Binding-site contacts:
Ligand atom N1 contacts residue VAL855 of chain 1.A at 3.4 Å (h-bond).
Ligand atom N1 contacts residue VAL854 of chain 1.A at 3.4 Å.
Ligand atom F contacts residue LYS806 of chain 1.A at 3.1 Å.
Ligand atom N contacts residue VAL854 of chain 1.A at 3.8 Å.
Ligand atom C11 contacts residue TYR840 of chain 1.A at 3.8 Å (hydrophobic).
Ligand atom C4 contacts residue VAL855 of chain 1.A at 3.5 Å (hydrophobic).
Ligand atom C11 contacts residue ILE852 of chain 1.A at 3.6 Å (hydrophobic).
Ligand atom O1 contacts residue GLN863 of chain 1.A at 2.8 Å (h-bond).
Ligand atom N2 contacts residue TRP784 of chain 1.A at 3.5 Å.
Ligand atom O contacts residue TRP784 of chain 1.A at 3.5 Å.
Ligand atom C2 contacts residue MET926 of chain 1.A at 3.4 Å (hydrophobic).
Ligand atom N4 contacts residue ILE852 of chain 1.A at 3.8 Å.
Ligand atom F contacts residue ILE852 of chain 1.A at 3.6 Å.
Ligand atom C12 contacts residue TYR840 of chain 1.A at 3.7 Å (hydrophobic).
Ligand atom N1 contacts residue SER858 of chain 1.A at 3.8 Å.
Ligand atom C contacts residue TYR840 of chain 1.A at 3.6 Å (hydrophobic).
Ligand atom N3 contacts residue HIS859 of chain 1.A at 3.4 Å.
Ligand atom N contacts residue VAL855 of chain 1.A at 3.1 Å (h-bond).
Ligand atom N3 contacts residue GLN863 of chain 1.A at 2.9 Å (h-bond).
Ligand atom C2 contacts residue VAL855 of chain 1.A at 3.7 Å (hydrophobic).
Ligand atom C3 contacts residue TRP784 of chain 1.A at 3.5 Å (hydrophobic).
Ligand atom C contacts residue VAL855 of chain 1.A at 3.8 Å (hydrophobic).
Ligand atom F1 contacts residue ILE804 of chain 1.A at 3.5 Å.
Ligand atom C1 contacts residue GLU853 of chain 1.A at 3.8 Å.
Ligand atom C8 contacts residue SER858 of chain 1.A at 3.8 Å.
Ligand atom C7 contacts residue TRP784 of chain 1.A at 3.8 Å (hydrophobic).
Ligand atom N contacts residue MET926 of chain 1.A at 3.4 Å.
Ligand atom C4 contacts residue SER858 of chain 1.A at 3.4 Å.
Ligand atom N3 contacts residue SER858 of chain 1.A at 2.6 Å (h-bond).
Ligand atom N2 contacts residue SER858 of chain 1.A at 3.6 Å.
Ligand atom F2 contacts residue PRO782 of chain 1.A at 3.8 Å.
Ligand atom C12 contacts residue ILE852 of chain 1.A at 3.7 Å (hydrophobic).
Ligand atom C1 contacts residue MET926 of chain 1.A at 3.5 Å (hydrophobic).
Ligand atom S contacts residue MET926 of chain 1.A at 3.6 Å.
Ligand atom C18 contacts residue LYS806 of chain 1.A at 3.8 Å.
Ligand atom C11 contacts residue ILE936 of chain 1.A at 3.8 Å (hydrophobic).
Ligand atom C contacts residue GLU853 of chain 1.A at 3.2 Å.
Ligand atom F2 contacts residue LYS806 of chain 1.A at 3.4 Å.
Ligand atom C9 contacts residue MET926 of chain 1.A at 3.6 Å (hydrophobic).
Ligand atom C8 contacts residue GLN863 of chain 1.A at 3.6 Å.

Sequence of chain 1.A:
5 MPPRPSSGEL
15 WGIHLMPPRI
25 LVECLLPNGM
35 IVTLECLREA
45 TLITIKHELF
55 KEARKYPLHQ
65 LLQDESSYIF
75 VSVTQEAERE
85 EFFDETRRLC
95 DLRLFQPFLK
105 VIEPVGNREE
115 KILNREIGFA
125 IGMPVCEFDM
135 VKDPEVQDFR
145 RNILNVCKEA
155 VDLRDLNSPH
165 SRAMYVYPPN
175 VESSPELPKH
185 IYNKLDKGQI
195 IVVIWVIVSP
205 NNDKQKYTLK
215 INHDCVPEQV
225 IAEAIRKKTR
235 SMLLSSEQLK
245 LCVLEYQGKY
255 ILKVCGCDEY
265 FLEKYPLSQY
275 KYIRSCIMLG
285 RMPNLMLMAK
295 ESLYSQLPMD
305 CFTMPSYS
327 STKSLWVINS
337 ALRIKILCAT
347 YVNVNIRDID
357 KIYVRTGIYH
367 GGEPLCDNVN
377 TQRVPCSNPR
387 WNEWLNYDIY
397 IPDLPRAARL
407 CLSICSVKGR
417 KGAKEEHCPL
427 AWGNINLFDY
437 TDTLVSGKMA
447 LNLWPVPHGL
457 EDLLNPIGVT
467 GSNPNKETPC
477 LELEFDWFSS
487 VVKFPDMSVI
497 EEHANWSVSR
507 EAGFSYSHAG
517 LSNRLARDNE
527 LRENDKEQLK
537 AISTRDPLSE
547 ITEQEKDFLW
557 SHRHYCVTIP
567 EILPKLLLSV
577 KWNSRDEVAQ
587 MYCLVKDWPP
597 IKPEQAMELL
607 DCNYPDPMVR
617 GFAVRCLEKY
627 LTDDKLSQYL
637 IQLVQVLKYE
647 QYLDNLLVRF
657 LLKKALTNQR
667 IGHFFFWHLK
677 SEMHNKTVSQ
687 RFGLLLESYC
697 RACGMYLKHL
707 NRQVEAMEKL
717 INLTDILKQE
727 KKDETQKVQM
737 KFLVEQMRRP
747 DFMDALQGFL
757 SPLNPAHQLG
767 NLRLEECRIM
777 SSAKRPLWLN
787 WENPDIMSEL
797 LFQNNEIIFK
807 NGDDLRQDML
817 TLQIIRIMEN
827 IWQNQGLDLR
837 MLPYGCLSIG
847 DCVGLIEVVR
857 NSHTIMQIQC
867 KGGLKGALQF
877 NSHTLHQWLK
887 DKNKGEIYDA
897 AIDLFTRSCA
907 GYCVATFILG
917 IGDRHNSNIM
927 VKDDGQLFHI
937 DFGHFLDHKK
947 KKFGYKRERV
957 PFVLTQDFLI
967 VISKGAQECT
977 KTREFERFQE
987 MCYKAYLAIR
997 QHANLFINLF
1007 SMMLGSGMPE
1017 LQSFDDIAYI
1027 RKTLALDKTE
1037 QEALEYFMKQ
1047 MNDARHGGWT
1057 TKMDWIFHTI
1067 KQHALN

The protein below binds the small molecule below.
Small molecule (SMILES): Cc1nc(NC(=O)N2CCC[C@H]2C(N)=O)sc1-c1ccnc(C(C)(C)C(F)(F)F)c1